Sequence of chain 1.F:
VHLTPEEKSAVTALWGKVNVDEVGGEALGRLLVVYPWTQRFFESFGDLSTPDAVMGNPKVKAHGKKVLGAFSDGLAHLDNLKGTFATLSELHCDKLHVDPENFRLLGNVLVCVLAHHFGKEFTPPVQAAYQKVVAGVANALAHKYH

Binding-site contacts:
Ligand atom C1B contacts residue HIS92 of chain 1.F at 3.8 Å.
Ligand atom C2D contacts residue HIS63 of chain 1.F at 3.8 Å.
Ligand atom CHB contacts residue HIS92 of chain 1.F at 3.8 Å.
Ligand atom CBD contacts residue HIS63 of chain 1.F at 3.5 Å.
Ligand atom NC contacts residue HIS92 of chain 1.F at 3.2 Å (h-bond).
Ligand atom CGA contacts residue LYS66 of chain 1.F at 3.7 Å.
Ligand atom C4B contacts residue VAL67 of chain 1.F at 3.6 Å (hydrophobic).
Ligand atom C1C contacts residue PHE103 of chain 1.F at 3.8 Å (hydrophobic).
Ligand atom NI contacts residue HIS92 of chain 1.F at 2.1 Å.
Ligand atom C1D contacts residue HIS63 of chain 1.F at 3.4 Å.
Ligand atom O2A contacts residue LYS66 of chain 1.F at 3.2 Å (salt-bridge).
Ligand atom CAD contacts residue LEU96 of chain 1.F at 3.7 Å (hydrophobic).
Ligand atom C4D contacts residue LEU96 of chain 1.F at 3.5 Å (hydrophobic).
Ligand atom CAB contacts residue LEU141 of chain 1.F at 3.4 Å (hydrophobic).
Ligand atom CMC contacts residue ASN102 of chain 1.F at 3.5 Å.
Ligand atom CBC contacts residue PHE42 of chain 1.F at 3.6 Å (hydrophobic).
Ligand atom C4D contacts residue HIS63 of chain 1.F at 3.2 Å.
Ligand atom CMA contacts residue ALA70 of chain 1.F at 3.6 Å (hydrophobic).
Ligand atom NB contacts residue HIS92 of chain 1.F at 3.0 Å (h-bond).
Ligand atom C2B contacts residue VAL67 of chain 1.F at 3.8 Å (hydrophobic).
Ligand atom CBC contacts residue PHE41 of chain 1.F at 3.8 Å (hydrophobic).
Ligand atom CAC contacts residue PHE41 of chain 1.F at 3.7 Å (hydrophobic).
Ligand atom CHC contacts residue PHE103 of chain 1.F at 3.6 Å (hydrophobic).
Ligand atom NA contacts residue HIS92 of chain 1.F at 3.0 Å (h-bond).
Ligand atom C3B contacts residue VAL67 of chain 1.F at 3.5 Å (hydrophobic).
Ligand atom ND contacts residue HIS92 of chain 1.F at 3.1 Å (h-bond).
Ligand atom C1A contacts residue HIS92 of chain 1.F at 3.8 Å.
Ligand atom CBA contacts residue LEU91 of chain 1.F at 3.4 Å (hydrophobic).
Ligand atom C4A contacts residue HIS92 of chain 1.F at 3.5 Å.
Ligand atom CHA contacts residue HIS63 of chain 1.F at 3.4 Å.
Ligand atom C1A contacts residue HIS63 of chain 1.F at 3.8 Å.
Ligand atom CBC contacts residue LEU31 of chain 1.F at 3.8 Å (hydrophobic).
Ligand atom C3B contacts residue LEU141 of chain 1.F at 3.7 Å (hydrophobic).
Ligand atom CMB contacts residue VAL67 of chain 1.F at 3.5 Å (hydrophobic).
Ligand atom CAC contacts residue PHE42 of chain 1.F at 3.8 Å (hydrophobic).
Ligand atom C3D contacts residue HIS63 of chain 1.F at 3.6 Å.
Ligand atom C3D contacts residue LEU96 of chain 1.F at 3.5 Å (hydrophobic).
Ligand atom ND contacts residue HIS63 of chain 1.F at 3.2 Å (h-bond).
Ligand atom NB contacts residue VAL67 of chain 1.F at 3.6 Å.
Ligand atom CAA contacts residue LYS66 of chain 1.F at 3.4 Å.

A small-molecule ligand and the protein it binds are described below.
Small molecule (SMILES): C=CC1=C(C)C2=N3->[Ni]45<-N6=C(C=c7c(C)c(C=C)c(n74)=C2)C(C)=C(CCC(=O)O)C6=Cc2c(CCC(=O)O)c(C)c(n25)C=C13